Sequence of chain 1.A:
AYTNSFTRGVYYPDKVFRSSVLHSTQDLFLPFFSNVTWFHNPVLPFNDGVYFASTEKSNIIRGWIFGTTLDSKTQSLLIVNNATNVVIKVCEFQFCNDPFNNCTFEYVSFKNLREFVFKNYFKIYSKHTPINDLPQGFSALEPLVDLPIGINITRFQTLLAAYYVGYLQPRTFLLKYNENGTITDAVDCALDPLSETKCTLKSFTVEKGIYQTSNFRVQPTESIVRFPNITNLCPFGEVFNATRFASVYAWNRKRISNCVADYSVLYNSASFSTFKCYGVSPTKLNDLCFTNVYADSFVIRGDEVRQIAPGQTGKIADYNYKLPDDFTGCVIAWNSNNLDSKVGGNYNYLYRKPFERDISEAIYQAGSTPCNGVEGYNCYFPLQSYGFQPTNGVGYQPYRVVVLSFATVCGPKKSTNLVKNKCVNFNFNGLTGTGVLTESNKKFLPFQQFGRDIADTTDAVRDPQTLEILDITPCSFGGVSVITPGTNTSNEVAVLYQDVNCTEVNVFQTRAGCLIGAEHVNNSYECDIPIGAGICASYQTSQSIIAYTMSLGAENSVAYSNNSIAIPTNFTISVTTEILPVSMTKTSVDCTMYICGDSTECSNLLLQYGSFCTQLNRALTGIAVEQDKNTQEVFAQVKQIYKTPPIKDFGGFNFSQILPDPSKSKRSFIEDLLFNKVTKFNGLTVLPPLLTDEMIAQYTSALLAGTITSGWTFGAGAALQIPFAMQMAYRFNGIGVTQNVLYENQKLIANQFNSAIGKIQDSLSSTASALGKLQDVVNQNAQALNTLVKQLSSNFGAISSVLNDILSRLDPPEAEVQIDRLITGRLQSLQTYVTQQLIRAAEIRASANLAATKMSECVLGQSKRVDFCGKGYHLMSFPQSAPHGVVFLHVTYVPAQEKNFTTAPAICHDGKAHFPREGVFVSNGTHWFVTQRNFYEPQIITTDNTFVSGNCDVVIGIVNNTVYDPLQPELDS

Binding-site contacts:
Ligand atom N2 contacts residue ASN577 of chain 1.A at 3.1 Å (h-bond).
Ligand atom C1 contacts residue ASN577 of chain 1.A at 1.4 Å.
Ligand atom C8 contacts residue THR578 of chain 1.A at 3.8 Å.
Ligand atom C7 contacts residue ASN577 of chain 1.A at 3.7 Å.
Ligand atom C3 contacts residue ASN577 of chain 1.A at 3.9 Å.
Ligand atom N2 contacts residue THR578 of chain 1.A at 4.5 Å.
Ligand atom O5 contacts residue ASN577 of chain 1.A at 2.3 Å (h-bond).
Ligand atom O7 contacts residue ASN577 of chain 1.A at 3.9 Å.
Ligand atom C4 contacts residue ASN577 of chain 1.A at 4.2 Å.
Ligand atom C7 contacts residue THR578 of chain 1.A at 4.2 Å.
Ligand atom C5 contacts residue ASN577 of chain 1.A at 3.7 Å.
Ligand atom C2 contacts residue ASN577 of chain 1.A at 2.5 Å.

The protein below binds the small molecule below.
Small molecule (SMILES): CC(=O)N[C@@H]1[C@@H](O)[C@H](O)[C@@H](CO)O[C@H]1O